Sequence of chain 1.A:
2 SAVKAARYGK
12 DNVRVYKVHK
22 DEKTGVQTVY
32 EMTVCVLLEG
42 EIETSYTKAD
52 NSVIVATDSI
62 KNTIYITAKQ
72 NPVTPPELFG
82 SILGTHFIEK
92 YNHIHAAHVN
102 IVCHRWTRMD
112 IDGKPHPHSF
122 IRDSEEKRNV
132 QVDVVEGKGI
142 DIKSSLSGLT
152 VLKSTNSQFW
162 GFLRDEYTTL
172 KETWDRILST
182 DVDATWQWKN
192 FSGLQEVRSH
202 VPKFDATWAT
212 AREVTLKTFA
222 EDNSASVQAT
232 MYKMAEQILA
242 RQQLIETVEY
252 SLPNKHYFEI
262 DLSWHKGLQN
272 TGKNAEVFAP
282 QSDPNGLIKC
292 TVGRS

This small molecule binds to this protein.
Small molecule (SMILES): O=c1[nH]c(=O)c2nn[nH]c2[nH]1

Sequence of chain 2.A:
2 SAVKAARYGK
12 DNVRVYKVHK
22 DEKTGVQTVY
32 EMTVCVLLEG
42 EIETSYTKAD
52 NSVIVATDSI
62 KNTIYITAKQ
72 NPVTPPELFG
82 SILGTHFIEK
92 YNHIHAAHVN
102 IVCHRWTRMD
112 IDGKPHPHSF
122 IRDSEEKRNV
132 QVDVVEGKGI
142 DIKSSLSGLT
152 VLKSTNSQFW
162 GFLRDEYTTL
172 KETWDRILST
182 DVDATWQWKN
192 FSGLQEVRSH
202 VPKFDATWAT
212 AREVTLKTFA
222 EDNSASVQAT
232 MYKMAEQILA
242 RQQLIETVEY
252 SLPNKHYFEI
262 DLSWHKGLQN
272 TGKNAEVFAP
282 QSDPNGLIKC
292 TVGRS

Binding-site contacts:
Ligand atom N3 contacts residue ASN255 of chain 1.A at 3.4 Å (h-bond).
Ligand atom O2 contacts residue ARG177 of chain 1.A at 2.8 Å (salt-bridge).
Ligand atom N3 contacts residue ARG177 of chain 1.A at 3.0 Å (salt-bridge).
Ligand atom N8 contacts residue ASP59 of chain 2.A at 3.8 Å.
Ligand atom C4 contacts residue ARG177 of chain 1.A at 3.7 Å.
Ligand atom N1 contacts residue PHE160 of chain 1.A at 3.6 Å.
Ligand atom C2 contacts residue GLN229 of chain 1.A at 3.9 Å.
Ligand atom O6 contacts residue TYR9 of chain 2.A at 3.8 Å.
Ligand atom O2 contacts residue SER227 of chain 1.A at 3.5 Å.
Ligand atom N8 contacts residue OXY1 of chain 1.D at 3.8 Å.
Ligand atom C6 contacts residue PHE160 of chain 1.A at 3.5 Å (hydrophobic).
Ligand atom O2 contacts residue GLN229 of chain 1.A at 3.8 Å.
Ligand atom O6 contacts residue THR58 of chain 2.A at 3.8 Å.
Ligand atom N8 contacts residue LEU171 of chain 1.A at 3.8 Å.
Ligand atom N7 contacts residue OXY1 of chain 1.D at 3.8 Å.
Ligand atom O2 contacts residue VAL228 of chain 1.A at 2.9 Å (h-bond).
Ligand atom N7 contacts residue THR58 of chain 2.A at 2.8 Å (h-bond).
Ligand atom N7 contacts residue ALA57 of chain 2.A at 3.5 Å.
Ligand atom N3 contacts residue OXY1 of chain 1.D at 3.9 Å.
Ligand atom C6 contacts residue OXY1 of chain 1.D at 3.7 Å.
Ligand atom C2 contacts residue ASN255 of chain 1.A at 3.9 Å.
Ligand atom C2 contacts residue ARG177 of chain 1.A at 3.5 Å.
Ligand atom N3 contacts residue PHE160 of chain 1.A at 3.7 Å.
Ligand atom N7 contacts residue PHE160 of chain 1.A at 3.7 Å.
Ligand atom N9 contacts residue OXY1 of chain 1.D at 3.6 Å (h-bond).
Ligand atom O6 contacts residue GLN229 of chain 1.A at 2.9 Å (h-bond).
Ligand atom C5 contacts residue PHE160 of chain 1.A at 3.4 Å (hydrophobic).
Ligand atom N1 contacts residue GLN229 of chain 1.A at 2.9 Å (h-bond).
Ligand atom O2 contacts residue PHE160 of chain 1.A at 3.9 Å.
Ligand atom C4 contacts residue ASN255 of chain 1.A at 3.9 Å.
Ligand atom C4 contacts residue PHE160 of chain 1.A at 3.4 Å (hydrophobic).
Ligand atom N9 contacts residue PHE160 of chain 1.A at 3.5 Å.
Ligand atom N8 contacts residue THR58 of chain 2.A at 3.3 Å (h-bond).
Ligand atom C4 contacts residue OXY1 of chain 1.D at 3.5 Å.
Ligand atom C5 contacts residue OXY1 of chain 1.D at 3.5 Å.
Ligand atom O6 contacts residue ILE55 of chain 2.A at 3.6 Å.
Ligand atom C2 contacts residue PHE160 of chain 1.A at 3.6 Å (hydrophobic).
Ligand atom N8 contacts residue PHE160 of chain 1.A at 3.7 Å.
Ligand atom C6 contacts residue GLN229 of chain 1.A at 3.7 Å.
Ligand atom N8 contacts residue ALA57 of chain 2.A at 3.8 Å.